This protein binds this small molecule.
Small molecule (SMILES): CC(=O)N[C@@H]1[C@@H](O)[C@H](O)[C@@H](CO)O[C@H]1O

Binding-site contacts:
Ligand atom C8 contacts residue ARG89 of chain 2.C at 4.1 Å.
Ligand atom C1 contacts residue ASN67 of chain 2.C at 1.4 Å.
Ligand atom O7 contacts residue ASN67 of chain 2.C at 4.1 Å.
Ligand atom C2 contacts residue ASN67 of chain 2.C at 2.4 Å.
Ligand atom C4 contacts residue ASN67 of chain 2.C at 4.3 Å.
Ligand atom C8 contacts residue MET118 of chain 2.C at 4.0 Å (hydrophobic).
Ligand atom C5 contacts residue ASN67 of chain 2.C at 3.8 Å.
Ligand atom N2 contacts residue ASN67 of chain 2.C at 2.8 Å (h-bond).
Ligand atom C3 contacts residue ASN67 of chain 2.C at 3.8 Å.
Ligand atom C8 contacts residue PHE90 of chain 2.C at 3.6 Å (hydrophobic).
Ligand atom O6 contacts residue ASN67 of chain 2.C at 3.7 Å.
Ligand atom C7 contacts residue ASN67 of chain 2.C at 3.7 Å.
Ligand atom C7 contacts residue PHE90 of chain 2.C at 4.3 Å (hydrophobic).
Ligand atom O5 contacts residue ASN67 of chain 2.C at 2.5 Å (h-bond).

Sequence of chain 2.C:
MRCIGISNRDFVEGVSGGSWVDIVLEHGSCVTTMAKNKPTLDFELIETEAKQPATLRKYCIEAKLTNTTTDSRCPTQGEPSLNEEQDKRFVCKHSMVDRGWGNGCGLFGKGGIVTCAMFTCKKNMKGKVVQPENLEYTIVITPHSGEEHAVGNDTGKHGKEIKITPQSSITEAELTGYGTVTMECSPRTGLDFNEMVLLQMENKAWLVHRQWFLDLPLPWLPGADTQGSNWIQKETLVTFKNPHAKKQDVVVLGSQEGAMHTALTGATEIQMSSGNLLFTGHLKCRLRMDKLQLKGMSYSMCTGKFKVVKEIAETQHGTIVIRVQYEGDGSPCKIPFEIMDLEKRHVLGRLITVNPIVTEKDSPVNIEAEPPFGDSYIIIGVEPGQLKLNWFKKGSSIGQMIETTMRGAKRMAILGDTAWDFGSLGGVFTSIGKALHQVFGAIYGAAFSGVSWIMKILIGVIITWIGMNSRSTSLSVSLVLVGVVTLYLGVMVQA